Sequence of chain 1.B:
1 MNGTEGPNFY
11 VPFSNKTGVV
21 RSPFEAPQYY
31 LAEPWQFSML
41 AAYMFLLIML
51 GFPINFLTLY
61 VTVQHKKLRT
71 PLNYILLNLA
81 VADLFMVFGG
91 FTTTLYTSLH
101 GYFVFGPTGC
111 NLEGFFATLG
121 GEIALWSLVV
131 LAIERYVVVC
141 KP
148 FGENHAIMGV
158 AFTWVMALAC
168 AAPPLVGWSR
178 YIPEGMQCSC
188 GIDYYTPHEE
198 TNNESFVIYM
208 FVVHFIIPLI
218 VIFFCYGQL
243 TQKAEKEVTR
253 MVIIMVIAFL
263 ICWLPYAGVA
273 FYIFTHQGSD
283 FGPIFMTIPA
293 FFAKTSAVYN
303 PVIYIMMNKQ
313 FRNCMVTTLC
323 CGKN

Binding-site contacts:
Ligand atom C11 contacts residue TYR268 of chain 1.B at 3.8 Å (hydrophobic).
Ligand atom C17 contacts residue TYR268 of chain 1.B at 3.8 Å (hydrophobic).
Ligand atom C5 contacts residue TRP265 of chain 1.B at 3.9 Å (hydrophobic).
Ligand atom C14 contacts residue CYS187 of chain 1.B at 3.7 Å (hydrophobic).
Ligand atom C16 contacts residue MET207 of chain 1.B at 3.4 Å (hydrophobic).
Ligand atom C10 contacts residue TRP265 of chain 1.B at 3.9 Å (hydrophobic).
Ligand atom C14 contacts residue LYS296 of chain 1.B at 2.5 Å.
Ligand atom C4 contacts residue PHE261 of chain 1.B at 3.7 Å (hydrophobic).
Ligand atom C2 contacts residue PHE212 of chain 1.B at 3.4 Å (hydrophobic).
Ligand atom C15 contacts residue ALA292 of chain 1.B at 3.3 Å (hydrophobic).
Ligand atom C12 contacts residue CYS187 of chain 1.B at 2.9 Å (hydrophobic).
Ligand atom C10 contacts residue THR118 of chain 1.B at 3.7 Å.
Ligand atom C14 contacts residue ALA117 of chain 1.B at 3.6 Å (hydrophobic).
Ligand atom C15 contacts residue LYS296 of chain 1.B at 1.5 Å.
Ligand atom C11 contacts residue THR118 of chain 1.B at 3.4 Å.
Ligand atom C20 contacts residue TRP265 of chain 1.B at 3.9 Å (hydrophobic).
Ligand atom C13 contacts residue CYS187 of chain 1.B at 3.7 Å (hydrophobic).
Ligand atom C17 contacts residue ALA269 of chain 1.B at 3.3 Å (hydrophobic).
Ligand atom C14 contacts residue GLU113 of chain 1.B at 3.7 Å.
Ligand atom C4 contacts residue GLU122 of chain 1.B at 3.7 Å.
Ligand atom C12 contacts residue ALA117 of chain 1.B at 3.8 Å (hydrophobic).
Ligand atom C18 contacts residue GLY121 of chain 1.B at 3.5 Å.
Ligand atom C5 contacts residue GLU122 of chain 1.B at 3.5 Å.
Ligand atom C11 contacts residue GLY188 of chain 1.B at 3.9 Å.
Ligand atom C8 contacts residue TRP265 of chain 1.B at 3.8 Å (hydrophobic).
Ligand atom C6 contacts residue GLU122 of chain 1.B at 3.9 Å.
Ligand atom C19 contacts residue THR118 of chain 1.B at 3.0 Å.
Ligand atom C13 contacts residue LYS296 of chain 1.B at 3.8 Å.
Ligand atom C18 contacts residue GLU122 of chain 1.B at 3.7 Å.
Ligand atom C3 contacts residue TRP265 of chain 1.B at 3.7 Å (hydrophobic).
Ligand atom C8 contacts residue TYR268 of chain 1.B at 3.8 Å (hydrophobic).
Ligand atom C10 contacts residue TYR268 of chain 1.B at 3.7 Å (hydrophobic).
Ligand atom C13 contacts residue ALA117 of chain 1.B at 3.8 Å (hydrophobic).
Ligand atom C18 contacts residue TRP265 of chain 1.B at 3.8 Å (hydrophobic).
Ligand atom C4 contacts residue TRP265 of chain 1.B at 3.7 Å (hydrophobic).
Ligand atom C19 contacts residue ILE189 of chain 1.B at 3.3 Å (hydrophobic).
Ligand atom C3 contacts residue PHE212 of chain 1.B at 3.7 Å (hydrophobic).
Ligand atom C9 contacts residue TYR268 of chain 1.B at 3.9 Å (hydrophobic).
Ligand atom C11 contacts residue CYS187 of chain 1.B at 3.7 Å (hydrophobic).
Ligand atom C9 contacts residue THR118 of chain 1.B at 3.5 Å.

This protein binds this small molecule.
Small molecule (SMILES): CC1=C(/C=C/C(C)=C/C=C/C(C)=C/C=O)C(C)(C)CCC1